Binding-site contacts:
Ligand atom C4 contacts residue GLU104 of chain 1.E at 3.9 Å.
Ligand atom C2 contacts residue FE1 of chain 1.O at 3.8 Å.
Ligand atom O1 contacts residue GLU104 of chain 1.E at 3.7 Å.
Ligand atom C7 contacts residue GLU134 of chain 1.E at 3.5 Å.
Ligand atom C7 contacts residue GLU104 of chain 1.E at 4.1 Å.
Ligand atom C2 contacts residue GLU104 of chain 1.E at 3.2 Å.
Ligand atom C7 contacts residue FE1 of chain 1.O at 3.5 Å.
Ligand atom BR4 contacts residue GLY103 of chain 1.E at 3.8 Å.
Ligand atom BR4 contacts residue GLU104 of chain 1.E at 4.0 Å.
Ligand atom BR4 contacts residue PHE176 of chain 1.E at 3.3 Å.
Ligand atom C1 contacts residue PHE196 of chain 1.E at 4.1 Å (hydrophobic).
Ligand atom BR4 contacts residue ILE100 of chain 1.E at 3.6 Å.
Ligand atom O1 contacts residue GLU197 of chain 1.E at 3.4 Å (salt-bridge).
Ligand atom C5 contacts residue ILE180 of chain 1.E at 3.9 Å (hydrophobic).
Ligand atom C3 contacts residue ILE100 of chain 1.E at 4.2 Å (hydrophobic).
Ligand atom C6 contacts residue ALA107 of chain 1.E at 3.9 Å (hydrophobic).
Ligand atom O2 contacts residue GLU197 of chain 1.E at 2.5 Å (salt-bridge).
Ligand atom BR4 contacts residue ALA99 of chain 1.E at 3.5 Å.
Ligand atom O2 contacts residue LEU192 of chain 1.E at 3.5 Å.
Ligand atom C5 contacts residue PHE176 of chain 1.E at 3.5 Å (hydrophobic).
Ligand atom C4 contacts residue PHE176 of chain 1.E at 3.8 Å (hydrophobic).
Ligand atom O1 contacts residue GLU231 of chain 1.E at 2.6 Å (salt-bridge).
Ligand atom O1 contacts residue FE1 of chain 1.P at 2.3 Å.
Ligand atom C5 contacts residue GLY103 of chain 1.E at 3.8 Å.
Ligand atom C3 contacts residue GLU104 of chain 1.E at 3.5 Å.
Ligand atom O2 contacts residue GLU231 of chain 1.E at 3.6 Å.
Ligand atom BR4 contacts residue TYR162 of chain 1.E at 3.7 Å.
Ligand atom C7 contacts residue FE1 of chain 1.P at 3.0 Å.
Ligand atom O2 contacts residue FE1 of chain 1.P at 2.9 Å.
Ligand atom O2 contacts residue GLU134 of chain 1.E at 3.2 Å (salt-bridge).
Ligand atom C7 contacts residue GLU231 of chain 1.E at 3.4 Å.
Ligand atom O1 contacts residue FE1 of chain 1.O at 2.7 Å.
Ligand atom O1 contacts residue GLU134 of chain 1.E at 3.3 Å (salt-bridge).
Ligand atom C7 contacts residue GLU197 of chain 1.E at 3.3 Å.
Ligand atom C1 contacts residue GLU104 of chain 1.E at 3.8 Å.
Ligand atom C1 contacts residue FE1 of chain 1.O at 4.0 Å.
Ligand atom C6 contacts residue PHE196 of chain 1.E at 4.0 Å (hydrophobic).
Ligand atom O2 contacts residue ALA107 of chain 1.E at 3.9 Å.
Ligand atom C6 contacts residue ILE180 of chain 1.E at 3.6 Å (hydrophobic).
Ligand atom C4 contacts residue GLY103 of chain 1.E at 4.0 Å.

Sequence of chain 1.E:
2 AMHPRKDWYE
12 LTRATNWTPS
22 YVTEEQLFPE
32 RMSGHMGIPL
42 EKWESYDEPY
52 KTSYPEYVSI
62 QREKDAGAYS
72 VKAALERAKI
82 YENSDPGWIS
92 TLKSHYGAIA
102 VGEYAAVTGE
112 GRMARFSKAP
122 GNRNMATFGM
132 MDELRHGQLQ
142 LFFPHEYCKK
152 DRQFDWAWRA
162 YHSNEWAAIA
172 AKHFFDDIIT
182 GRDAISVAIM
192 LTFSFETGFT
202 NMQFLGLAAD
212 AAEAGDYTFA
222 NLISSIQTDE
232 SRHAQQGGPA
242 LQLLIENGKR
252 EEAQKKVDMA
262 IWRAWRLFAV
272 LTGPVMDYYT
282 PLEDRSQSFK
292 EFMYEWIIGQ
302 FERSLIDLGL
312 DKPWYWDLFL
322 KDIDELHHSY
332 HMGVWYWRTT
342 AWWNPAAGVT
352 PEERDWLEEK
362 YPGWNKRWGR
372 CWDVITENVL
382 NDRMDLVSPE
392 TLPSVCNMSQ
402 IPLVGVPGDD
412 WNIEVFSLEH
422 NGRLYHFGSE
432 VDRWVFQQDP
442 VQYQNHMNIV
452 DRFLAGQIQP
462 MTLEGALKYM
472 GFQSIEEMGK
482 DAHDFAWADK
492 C

The small molecule below binds the protein below.
Small molecule (SMILES): O=C(O)c1ccc(Br)cc1